Binding-site contacts:
Ligand atom C1 contacts residue SER102 of chain 1.B at 3.8 Å.
Ligand atom O5 contacts residue ASN100 of chain 1.B at 2.1 Å (h-bond).
Ligand atom C6 contacts residue ASN100 of chain 1.B at 4.5 Å.
Ligand atom N2 contacts residue ASN100 of chain 1.B at 3.0 Å (h-bond).
Ligand atom O7 contacts residue ASN100 of chain 1.B at 2.4 Å (h-bond).
Ligand atom C3 contacts residue ASN100 of chain 1.B at 3.7 Å.
Ligand atom C5 contacts residue SER102 of chain 1.B at 4.3 Å.
Ligand atom O5 contacts residue SER102 of chain 1.B at 3.8 Å.
Ligand atom C1 contacts residue ASN100 of chain 1.B at 1.4 Å.
Ligand atom C7 contacts residue ASN100 of chain 1.B at 3.0 Å.
Ligand atom C4 contacts residue ASN100 of chain 1.B at 4.0 Å.
Ligand atom O6 contacts residue ASN100 of chain 1.B at 4.3 Å.
Ligand atom C2 contacts residue ASN100 of chain 1.B at 2.3 Å.
Ligand atom C8 contacts residue ASN100 of chain 1.B at 4.4 Å.
Ligand atom O6 contacts residue TRP103 of chain 1.B at 4.1 Å.
Ligand atom C5 contacts residue ASN100 of chain 1.B at 3.5 Å.

The small molecule below binds the protein below.
Small molecule (SMILES): CC(=O)N[C@@H]1[C@@H](O)[C@H](O)[C@@H](CO)O[C@H]1O

Sequence of chain 1.B:
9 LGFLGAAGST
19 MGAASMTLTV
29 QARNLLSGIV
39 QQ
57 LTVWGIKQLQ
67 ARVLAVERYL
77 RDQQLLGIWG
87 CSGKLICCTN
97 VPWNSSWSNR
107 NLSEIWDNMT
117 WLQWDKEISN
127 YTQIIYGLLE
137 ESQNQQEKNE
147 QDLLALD